Sequence of chain 11.A:
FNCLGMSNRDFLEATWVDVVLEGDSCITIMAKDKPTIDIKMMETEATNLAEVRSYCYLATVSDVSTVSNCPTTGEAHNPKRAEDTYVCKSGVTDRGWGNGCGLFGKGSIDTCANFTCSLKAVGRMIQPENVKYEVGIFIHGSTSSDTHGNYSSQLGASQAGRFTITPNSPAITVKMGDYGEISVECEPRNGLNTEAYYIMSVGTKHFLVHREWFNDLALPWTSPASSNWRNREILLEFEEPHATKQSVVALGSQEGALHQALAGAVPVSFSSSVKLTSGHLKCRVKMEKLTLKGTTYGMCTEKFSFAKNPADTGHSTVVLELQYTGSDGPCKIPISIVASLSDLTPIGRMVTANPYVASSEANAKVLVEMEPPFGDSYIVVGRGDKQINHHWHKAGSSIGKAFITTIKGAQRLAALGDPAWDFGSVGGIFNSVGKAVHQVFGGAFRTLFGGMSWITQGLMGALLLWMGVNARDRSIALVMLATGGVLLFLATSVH

This protein binds this small molecule.
Small molecule (SMILES): CC(=O)N[C@@H]1[C@@H](O)[C@H](O)[C@@H](CO)O[C@H]1O

Binding-site contacts:
Ligand atom C7 contacts residue ASN118 of chain 11.A at 3.8 Å.
Ligand atom O6 contacts residue ASN118 of chain 11.A at 4.2 Å.
Ligand atom C5 contacts residue ASN118 of chain 11.A at 3.6 Å.
Ligand atom C4 contacts residue ASN118 of chain 11.A at 4.2 Å.
Ligand atom C6 contacts residue THR120 of chain 11.A at 3.8 Å.
Ligand atom C5 contacts residue THR120 of chain 11.A at 4.2 Å.
Ligand atom O6 contacts residue THR120 of chain 11.A at 3.6 Å (h-bond).
Ligand atom O5 contacts residue THR120 of chain 11.A at 3.4 Å (h-bond).
Ligand atom C1 contacts residue THR89 of chain 11.A at 4.2 Å.
Ligand atom N2 contacts residue ASN118 of chain 11.A at 2.9 Å (h-bond).
Ligand atom O5 contacts residue ASN118 of chain 11.A at 2.4 Å (h-bond).
Ligand atom C8 contacts residue SER66 of chain 11.A at 3.6 Å.
Ligand atom C1 contacts residue ASN118 of chain 11.A at 1.4 Å.
Ligand atom C1 contacts residue SER66 of chain 11.A at 4.5 Å.
Ligand atom O5 contacts residue PHE119 of chain 11.A at 3.9 Å.
Ligand atom C8 contacts residue ASP67 of chain 11.A at 3.7 Å.
Ligand atom C3 contacts residue ASN118 of chain 11.A at 3.8 Å.
Ligand atom N2 contacts residue TYR90 of chain 11.A at 4.4 Å.
Ligand atom O6 contacts residue PHE119 of chain 11.A at 2.8 Å (h-bond).
Ligand atom C6 contacts residue PHE119 of chain 11.A at 4.0 Å (hydrophobic).
Ligand atom C2 contacts residue ASN118 of chain 11.A at 2.5 Å.
Ligand atom O5 contacts residue THR89 of chain 11.A at 4.5 Å.
Ligand atom C8 contacts residue ASN118 of chain 11.A at 3.7 Å.
Ligand atom O6 contacts residue THR89 of chain 11.A at 3.9 Å.